The small molecule below binds the protein below.
Small molecule (SMILES): CC(=O)N[C@H]1[C@H](O[C@H]2[C@H](O)[C@@H](NC(C)=O)CO[C@@H]2CO)O[C@H](CO)[C@@H](O)[C@@H]1O

Sequence of chain 1.O:
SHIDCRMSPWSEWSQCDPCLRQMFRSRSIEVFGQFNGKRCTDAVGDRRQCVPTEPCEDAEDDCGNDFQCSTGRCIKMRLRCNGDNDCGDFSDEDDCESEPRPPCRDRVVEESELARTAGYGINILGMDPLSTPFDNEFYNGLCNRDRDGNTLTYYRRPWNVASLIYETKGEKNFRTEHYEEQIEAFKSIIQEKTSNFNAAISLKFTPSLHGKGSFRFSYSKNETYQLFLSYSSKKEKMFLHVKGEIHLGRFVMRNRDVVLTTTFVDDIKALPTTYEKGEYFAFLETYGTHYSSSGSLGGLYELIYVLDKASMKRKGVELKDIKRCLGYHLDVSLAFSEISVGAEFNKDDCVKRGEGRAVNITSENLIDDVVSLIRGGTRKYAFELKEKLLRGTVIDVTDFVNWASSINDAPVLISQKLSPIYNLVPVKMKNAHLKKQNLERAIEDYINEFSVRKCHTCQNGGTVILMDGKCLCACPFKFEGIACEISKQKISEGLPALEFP

Sequence of chain 1.P:
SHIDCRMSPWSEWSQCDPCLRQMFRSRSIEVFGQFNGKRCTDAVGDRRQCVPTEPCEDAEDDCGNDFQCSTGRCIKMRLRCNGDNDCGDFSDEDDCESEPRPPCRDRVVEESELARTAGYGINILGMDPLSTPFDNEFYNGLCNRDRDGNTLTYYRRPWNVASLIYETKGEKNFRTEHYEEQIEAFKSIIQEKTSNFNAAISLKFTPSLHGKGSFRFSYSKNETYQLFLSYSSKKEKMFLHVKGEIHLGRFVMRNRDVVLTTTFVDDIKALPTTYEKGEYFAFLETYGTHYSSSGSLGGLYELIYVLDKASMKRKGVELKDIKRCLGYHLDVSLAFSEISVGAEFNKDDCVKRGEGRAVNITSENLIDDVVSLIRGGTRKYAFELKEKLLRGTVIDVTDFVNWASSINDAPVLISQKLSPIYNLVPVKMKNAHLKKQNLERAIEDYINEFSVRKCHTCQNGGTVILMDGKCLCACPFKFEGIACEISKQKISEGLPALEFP

Binding-site contacts:
Ligand atom C1 contacts residue ASN394 of chain 1.O at 1.4 Å.
Ligand atom N2 contacts residue LYS349 of chain 1.O at 3.6 Å.
Ligand atom O7 contacts residue ASN394 of chain 1.O at 4.0 Å.
Ligand atom C8 contacts residue LYS347 of chain 1.O at 4.2 Å.
Ligand atom C7 contacts residue ASN394 of chain 1.O at 3.8 Å.
Ligand atom C8 contacts residue THR396 of chain 1.O at 4.4 Å.
Ligand atom C8 contacts residue ARG348 of chain 1.O at 3.2 Å.
Ligand atom C4 contacts residue ASN394 of chain 1.O at 4.1 Å.
Ligand atom O7 contacts residue ILE395 of chain 1.O at 4.0 Å.
Ligand atom O6 contacts residue GLU201 of chain 1.P at 3.7 Å.
Ligand atom C1 contacts residue GLU201 of chain 1.P at 3.8 Å.
Ligand atom N2 contacts residue ASN394 of chain 1.O at 3.0 Å (h-bond).
Ligand atom O5 contacts residue ASN394 of chain 1.O at 2.3 Å (h-bond).
Ligand atom O5 contacts residue GLU201 of chain 1.P at 2.9 Å (salt-bridge).
Ligand atom C8 contacts residue LYS349 of chain 1.O at 3.6 Å.
Ligand atom O7 contacts residue THR396 of chain 1.O at 3.1 Å (h-bond).
Ligand atom C7 contacts residue THR396 of chain 1.O at 4.1 Å.
Ligand atom C7 contacts residue ILE395 of chain 1.O at 4.4 Å (hydrophobic).
Ligand atom C5 contacts residue GLN199 of chain 1.P at 4.5 Å.
Ligand atom C2 contacts residue LYS349 of chain 1.O at 4.1 Å.
Ligand atom O7 contacts residue LYS349 of chain 1.O at 3.5 Å (salt-bridge).
Ligand atom C6 contacts residue GLU201 of chain 1.P at 3.4 Å.
Ligand atom O6 contacts residue GLN199 of chain 1.P at 4.1 Å.
Ligand atom C7 contacts residue LYS349 of chain 1.O at 4.2 Å.
Ligand atom C2 contacts residue ASN394 of chain 1.O at 2.4 Å.
Ligand atom C3 contacts residue ASN394 of chain 1.O at 3.8 Å.
Ligand atom C5 contacts residue ASN394 of chain 1.O at 3.6 Å.
Ligand atom C5 contacts residue GLU201 of chain 1.P at 3.6 Å.
Ligand atom C7 contacts residue ARG348 of chain 1.O at 4.2 Å.
Ligand atom C8 contacts residue ILE395 of chain 1.O at 4.2 Å (hydrophobic).